Binding-site contacts:
Ligand atom PA contacts residue MG1 of chain 1.E at 3.3 Å.
Ligand atom O1A contacts residue ASP45 of chain 1.A at 3.4 Å (salt-bridge).
Ligand atom O1 contacts residue ARG208 of chain 1.A at 3.9 Å.
Ligand atom C4 contacts residue PHE87 of chain 1.A at 3.7 Å (hydrophobic).
Ligand atom PB contacts residue ARG208 of chain 1.A at 3.8 Å.
Ligand atom O3A contacts residue ARG208 of chain 1.A at 3.3 Å (salt-bridge).
Ligand atom O1B contacts residue ARG256 of chain 1.B at 3.4 Å.
Ligand atom O2B contacts residue ARG208 of chain 1.A at 3.5 Å (salt-bridge).
Ligand atom O1B contacts residue PHE257 of chain 1.B at 3.4 Å (h-bond).
Ligand atom O1 contacts residue ASP45 of chain 1.A at 3.8 Å.
Ligand atom C4 contacts residue ASN93 of chain 1.A at 3.5 Å.
Ligand atom C4 contacts residue DST1 of chain 1.C at 3.6 Å.
Ligand atom C4 contacts residue SER90 of chain 1.A at 4.0 Å.
Ligand atom O3B contacts residue TYR225 of chain 1.B at 3.8 Å.
Ligand atom O1A contacts residue MG1 of chain 1.E at 2.0 Å.
Ligand atom O2A contacts residue ASN93 of chain 1.A at 3.2 Å (h-bond).
Ligand atom C5 contacts residue ILE43 of chain 1.A at 3.8 Å (hydrophobic).
Ligand atom O1 contacts residue DST1 of chain 1.C at 3.8 Å.
Ligand atom C3 contacts residue DST1 of chain 1.C at 3.9 Å.
Ligand atom O3B contacts residue SER216 of chain 1.A at 2.6 Å (h-bond).
Ligand atom C5 contacts residue MET44 of chain 1.A at 4.0 Å (hydrophobic).
Ligand atom C5 contacts residue DST1 of chain 1.C at 3.4 Å.
Ligand atom C2 contacts residue ASN93 of chain 1.A at 3.9 Å.
Ligand atom O1A contacts residue DST1 of chain 1.C at 3.1 Å (h-bond).
Ligand atom C5 contacts residue PHE87 of chain 1.A at 3.6 Å (hydrophobic).
Ligand atom O3B contacts residue ARG214 of chain 1.A at 2.9 Å (salt-bridge).
Ligand atom C2 contacts residue PHE87 of chain 1.A at 3.9 Å (hydrophobic).
Ligand atom C4 contacts residue PHE89 of chain 1.A at 3.5 Å (hydrophobic).
Ligand atom PB contacts residue ARG214 of chain 1.A at 3.6 Å.
Ligand atom PB contacts residue SER216 of chain 1.A at 3.6 Å.
Ligand atom O3A contacts residue SER216 of chain 1.A at 3.3 Å (h-bond).
Ligand atom PA contacts residue ARG96 of chain 1.A at 4.0 Å.
Ligand atom O1B contacts residue GLY258 of chain 1.B at 2.8 Å (h-bond).
Ligand atom O1 contacts residue MG1 of chain 1.E at 3.8 Å.
Ligand atom O2B contacts residue ARG214 of chain 1.A at 2.6 Å (salt-bridge).
Ligand atom O2A contacts residue GLY258 of chain 1.B at 3.5 Å.
Ligand atom O2A contacts residue ARG96 of chain 1.A at 3.6 Å (salt-bridge).
Ligand atom O1A contacts residue ARG96 of chain 1.A at 3.3 Å (salt-bridge).
Ligand atom O3B contacts residue ARG208 of chain 1.A at 4.0 Å.
Ligand atom C4 contacts residue ALA88 of chain 1.A at 3.5 Å (hydrophobic).

This protein binds this small molecule.
Small molecule (SMILES): C=C(C)CCO[P](=O)(O)OP(=O)(O)O

Sequence of chain 1.B:
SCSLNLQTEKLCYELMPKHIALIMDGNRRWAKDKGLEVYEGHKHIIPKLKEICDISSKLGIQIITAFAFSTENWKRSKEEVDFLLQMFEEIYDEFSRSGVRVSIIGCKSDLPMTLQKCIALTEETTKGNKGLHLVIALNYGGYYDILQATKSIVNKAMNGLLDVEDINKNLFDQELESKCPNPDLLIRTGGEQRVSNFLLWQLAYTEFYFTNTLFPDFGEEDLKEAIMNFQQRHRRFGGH

Sequence of chain 1.A:
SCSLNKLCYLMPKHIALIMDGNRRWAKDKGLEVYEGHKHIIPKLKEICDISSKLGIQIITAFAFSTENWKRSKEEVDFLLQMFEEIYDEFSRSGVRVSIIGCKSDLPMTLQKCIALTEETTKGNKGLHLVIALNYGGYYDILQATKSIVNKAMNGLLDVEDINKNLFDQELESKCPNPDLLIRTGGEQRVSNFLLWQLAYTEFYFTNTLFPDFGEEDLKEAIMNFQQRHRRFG